Sequence of chain 1.B:
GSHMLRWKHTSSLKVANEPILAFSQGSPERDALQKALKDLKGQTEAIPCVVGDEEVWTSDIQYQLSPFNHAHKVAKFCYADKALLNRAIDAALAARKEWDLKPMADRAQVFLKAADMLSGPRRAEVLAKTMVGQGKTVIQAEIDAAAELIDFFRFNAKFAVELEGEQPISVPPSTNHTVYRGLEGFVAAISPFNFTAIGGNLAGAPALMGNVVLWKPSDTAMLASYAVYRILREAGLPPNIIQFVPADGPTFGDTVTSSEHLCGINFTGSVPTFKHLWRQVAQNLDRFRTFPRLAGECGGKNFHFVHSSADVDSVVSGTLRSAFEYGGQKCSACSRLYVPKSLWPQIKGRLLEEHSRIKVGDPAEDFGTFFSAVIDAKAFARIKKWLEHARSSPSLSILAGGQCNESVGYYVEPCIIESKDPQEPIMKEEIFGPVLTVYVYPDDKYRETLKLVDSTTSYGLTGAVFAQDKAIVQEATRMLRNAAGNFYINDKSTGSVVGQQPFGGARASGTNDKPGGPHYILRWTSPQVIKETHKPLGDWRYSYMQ

A protein and the small-molecule ligand that binds it are described below.
Small molecule (SMILES): O=C(O)[C@@H]1CCCN1

Sequence of chain 1.A:
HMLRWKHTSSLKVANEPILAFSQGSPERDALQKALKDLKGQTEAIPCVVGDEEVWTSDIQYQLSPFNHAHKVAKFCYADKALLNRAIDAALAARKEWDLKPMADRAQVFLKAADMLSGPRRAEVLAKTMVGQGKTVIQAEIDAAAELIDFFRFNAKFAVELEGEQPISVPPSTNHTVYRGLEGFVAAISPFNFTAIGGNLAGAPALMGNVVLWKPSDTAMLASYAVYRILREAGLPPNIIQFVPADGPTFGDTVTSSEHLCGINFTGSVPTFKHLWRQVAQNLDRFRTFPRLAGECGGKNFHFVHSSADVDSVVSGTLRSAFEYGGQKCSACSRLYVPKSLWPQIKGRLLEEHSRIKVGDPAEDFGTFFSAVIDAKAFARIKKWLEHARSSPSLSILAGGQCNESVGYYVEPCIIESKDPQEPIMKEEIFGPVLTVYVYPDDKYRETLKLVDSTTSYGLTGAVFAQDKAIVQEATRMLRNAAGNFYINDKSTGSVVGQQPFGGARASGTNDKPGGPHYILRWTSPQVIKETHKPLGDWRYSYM

Binding-site contacts:
Ligand atom N contacts residue PHE305 of chain 1.A at 2.7 Å (h-bond).
Ligand atom CG contacts residue THR307 of chain 1.A at 3.6 Å.
Ligand atom C contacts residue PHE305 of chain 1.A at 4.5 Å (hydrophobic).
Ligand atom CG contacts residue ARG306 of chain 1.A at 4.0 Å.
Ligand atom CD contacts residue THR307 of chain 1.A at 3.8 Å.
Ligand atom CB contacts residue ARG306 of chain 1.A at 4.3 Å.
Ligand atom OXT contacts residue ASP303 of chain 1.A at 4.4 Å.
Ligand atom O contacts residue VAL288 of chain 1.B at 4.5 Å.
Ligand atom C contacts residue VAL288 of chain 1.B at 4.4 Å (hydrophobic).
Ligand atom O contacts residue LYS292 of chain 1.B at 2.8 Å (salt-bridge).
Ligand atom CD contacts residue PHE305 of chain 1.A at 3.3 Å (hydrophobic).
Ligand atom C contacts residue LEU302 of chain 1.A at 4.4 Å (hydrophobic).
Ligand atom OXT contacts residue VAL288 of chain 1.B at 4.1 Å.
Ligand atom O contacts residue ASP303 of chain 1.A at 3.5 Å (salt-bridge).
Ligand atom CG contacts residue PHE305 of chain 1.A at 3.4 Å (hydrophobic).
Ligand atom CA contacts residue ASP303 of chain 1.A at 3.7 Å.
Ligand atom CD contacts residue PHE308 of chain 1.A at 4.0 Å (hydrophobic).
Ligand atom CB contacts residue PHE308 of chain 1.A at 4.2 Å (hydrophobic).
Ligand atom CA contacts residue PHE305 of chain 1.A at 3.1 Å (hydrophobic).
Ligand atom N contacts residue ASP303 of chain 1.A at 3.4 Å (salt-bridge).
Ligand atom N contacts residue LEU302 of chain 1.A at 2.8 Å (h-bond).
Ligand atom CG contacts residue ALA525 of chain 1.B at 4.2 Å (hydrophobic).
Ligand atom CB contacts residue ALA525 of chain 1.B at 3.6 Å (hydrophobic).
Ligand atom C contacts residue LYS292 of chain 1.B at 3.9 Å.
Ligand atom CG contacts residue ARG524 of chain 1.B at 4.3 Å.
Ligand atom CB contacts residue PHE305 of chain 1.A at 3.8 Å (hydrophobic).
Ligand atom OXT contacts residue LYS292 of chain 1.B at 4.2 Å.
Ligand atom CD contacts residue LEU302 of chain 1.A at 3.1 Å (hydrophobic).
Ligand atom C contacts residue ASP303 of chain 1.A at 3.7 Å.
Ligand atom CG contacts residue PHE308 of chain 1.A at 3.8 Å (hydrophobic).
Ligand atom O contacts residue LEU302 of chain 1.A at 3.8 Å.
Ligand atom CA contacts residue LEU302 of chain 1.A at 4.1 Å (hydrophobic).